The small molecule below binds the protein below.
Small molecule (SMILES): CC(=O)N[C@@H]1[C@@H](O)[C@H](O)[C@@H](CO)O[C@H]1O

Sequence of chain 3.B:
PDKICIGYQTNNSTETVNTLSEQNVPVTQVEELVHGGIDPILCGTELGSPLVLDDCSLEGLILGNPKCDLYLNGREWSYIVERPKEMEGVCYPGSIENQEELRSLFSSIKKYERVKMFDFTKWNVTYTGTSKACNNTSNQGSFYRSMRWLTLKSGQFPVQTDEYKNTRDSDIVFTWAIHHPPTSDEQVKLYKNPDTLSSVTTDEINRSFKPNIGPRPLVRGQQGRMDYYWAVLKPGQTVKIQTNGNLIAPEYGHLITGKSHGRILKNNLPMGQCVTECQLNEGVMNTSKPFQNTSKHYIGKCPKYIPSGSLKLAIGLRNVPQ

Binding-site contacts:
Ligand atom C1 contacts residue ASN136 of chain 3.B at 1.4 Å.
Ligand atom C8 contacts residue ALA134 of chain 3.B at 4.1 Å (hydrophobic).
Ligand atom O5 contacts residue ASN140 of chain 3.B at 3.7 Å.
Ligand atom C2 contacts residue ASN136 of chain 3.B at 2.5 Å.
Ligand atom C8 contacts residue LYS133 of chain 3.B at 3.9 Å.
Ligand atom N2 contacts residue ASN136 of chain 3.B at 2.9 Å (h-bond).
Ligand atom C6 contacts residue LYS133 of chain 3.B at 4.2 Å.
Ligand atom N2 contacts residue LYS133 of chain 3.B at 2.9 Å (salt-bridge).
Ligand atom C6 contacts residue ASN140 of chain 3.B at 4.0 Å.
Ligand atom C5 contacts residue ASN140 of chain 3.B at 4.4 Å.
Ligand atom O5 contacts residue ASN136 of chain 3.B at 2.4 Å (h-bond).
Ligand atom C7 contacts residue LYS133 of chain 3.B at 3.9 Å.
Ligand atom C4 contacts residue ASN136 of chain 3.B at 4.3 Å.
Ligand atom O7 contacts residue ASN136 of chain 3.B at 4.4 Å.
Ligand atom C8 contacts residue ARG221 of chain 3.B at 4.2 Å.
Ligand atom C2 contacts residue LYS133 of chain 3.B at 3.7 Å.
Ligand atom C5 contacts residue LYS133 of chain 3.B at 4.2 Å.
Ligand atom C5 contacts residue ASN136 of chain 3.B at 3.6 Å.
Ligand atom C3 contacts residue LYS133 of chain 3.B at 4.3 Å.
Ligand atom C1 contacts residue LYS133 of chain 3.B at 3.3 Å.
Ligand atom O6 contacts residue ASN140 of chain 3.B at 2.7 Å (h-bond).
Ligand atom C7 contacts residue ASN136 of chain 3.B at 3.9 Å.
Ligand atom C3 contacts residue ASN136 of chain 3.B at 3.8 Å.